Sequence of chain 1.B:
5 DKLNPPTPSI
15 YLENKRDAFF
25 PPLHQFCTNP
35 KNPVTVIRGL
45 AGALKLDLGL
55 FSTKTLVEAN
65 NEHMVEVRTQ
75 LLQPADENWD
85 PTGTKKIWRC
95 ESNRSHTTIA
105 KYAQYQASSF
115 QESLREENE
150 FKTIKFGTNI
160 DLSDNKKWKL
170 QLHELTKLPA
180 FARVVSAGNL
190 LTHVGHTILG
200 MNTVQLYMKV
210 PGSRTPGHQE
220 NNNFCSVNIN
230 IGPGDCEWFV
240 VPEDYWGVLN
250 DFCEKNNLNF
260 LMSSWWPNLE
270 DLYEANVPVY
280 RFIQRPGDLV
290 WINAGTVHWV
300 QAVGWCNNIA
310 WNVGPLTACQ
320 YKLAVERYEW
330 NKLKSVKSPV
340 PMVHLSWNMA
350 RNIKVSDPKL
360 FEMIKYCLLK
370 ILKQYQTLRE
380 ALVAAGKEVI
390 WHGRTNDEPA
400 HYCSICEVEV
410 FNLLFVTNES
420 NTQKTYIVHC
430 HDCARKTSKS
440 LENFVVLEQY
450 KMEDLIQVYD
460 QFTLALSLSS

Binding-site contacts:
Ligand atom O5 contacts residue HIS297 of chain 1.B at 3.3 Å (h-bond).
Ligand atom C5 contacts residue THR214 of chain 1.B at 3.5 Å.
Ligand atom C1 contacts residue FE21 of chain 1.U at 2.9 Å.
Ligand atom C3 contacts residue VAL299 of chain 1.B at 3.8 Å (hydrophobic).
Ligand atom C5 contacts residue ASN227 of chain 1.B at 4.0 Å.
Ligand atom O5 contacts residue FE21 of chain 1.U at 2.1 Å.
Ligand atom O5 contacts residue HIS217 of chain 1.B at 3.1 Å (h-bond).
Ligand atom C2 contacts residue TRP237 of chain 1.B at 4.1 Å (hydrophobic).
Ligand atom O1 contacts residue SER225 of chain 1.B at 2.6 Å (h-bond).
Ligand atom C2 contacts residue FE21 of chain 1.U at 2.8 Å.
Ligand atom O2 contacts residue ALA309 of chain 1.B at 3.6 Å.
Ligand atom O2 contacts residue ASN227 of chain 1.B at 3.0 Å (h-bond).
Ligand atom O1 contacts residue EDO1 of chain 1.S at 3.2 Å (h-bond).
Ligand atom O2 contacts residue EDO1 of chain 1.S at 3.4 Å (h-bond).
Ligand atom O2 contacts residue SER225 of chain 1.B at 3.1 Å (h-bond).
Ligand atom O4 contacts residue LYS208 of chain 1.B at 3.0 Å (salt-bridge).
Ligand atom C4 contacts residue TYR206 of chain 1.B at 4.0 Å (hydrophobic).
Ligand atom C1 contacts residue SER225 of chain 1.B at 3.3 Å.
Ligand atom C1 contacts residue HIS297 of chain 1.B at 3.9 Å.
Ligand atom O1 contacts residue GLU219 of chain 1.B at 3.1 Å (salt-bridge).
Ligand atom O4 contacts residue PHE155 of chain 1.B at 3.9 Å.
Ligand atom C4 contacts residue ASN227 of chain 1.B at 3.9 Å.
Ligand atom O2 contacts residue TRP237 of chain 1.B at 3.8 Å.
Ligand atom C1 contacts residue EDO1 of chain 1.S at 3.2 Å.
Ligand atom O3 contacts residue ASN227 of chain 1.B at 3.2 Å (h-bond).
Ligand atom O4 contacts residue VAL299 of chain 1.B at 4.0 Å.
Ligand atom C5 contacts residue LYS208 of chain 1.B at 3.2 Å.
Ligand atom O1 contacts residue FE21 of chain 1.U at 2.2 Å.
Ligand atom O4 contacts residue THR214 of chain 1.B at 2.6 Å (h-bond).
Ligand atom C3 contacts residue TRP237 of chain 1.B at 3.7 Å (hydrophobic).
Ligand atom O5 contacts residue THR214 of chain 1.B at 3.9 Å.
Ligand atom O3 contacts residue LYS208 of chain 1.B at 2.6 Å (salt-bridge).
Ligand atom O1 contacts residue HIS297 of chain 1.B at 3.3 Å (h-bond).
Ligand atom C2 contacts residue HIS297 of chain 1.B at 3.9 Å.
Ligand atom C3 contacts residue ASN227 of chain 1.B at 3.5 Å.
Ligand atom O3 contacts residue ASN307 of chain 1.B at 4.0 Å.
Ligand atom C4 contacts residue THR214 of chain 1.B at 3.6 Å.
Ligand atom C1 contacts residue ASN227 of chain 1.B at 3.9 Å.
Ligand atom C1 contacts residue TRP237 of chain 1.B at 4.0 Å (hydrophobic).
Ligand atom C2 contacts residue EDO1 of chain 1.S at 3.8 Å.

A protein and the small-molecule ligand that binds it are described below.
Small molecule (SMILES): O=C(O)CCC(=O)C(=O)O